This small molecule binds to this protein.
Small molecule (SMILES): COc1c(O)cc2oc3cc4c(c(OCc5ccncc5)c3c(=O)c2c1CC=C(C)C)C=CC(C)(C)O4

Sequence of chain 1.B:
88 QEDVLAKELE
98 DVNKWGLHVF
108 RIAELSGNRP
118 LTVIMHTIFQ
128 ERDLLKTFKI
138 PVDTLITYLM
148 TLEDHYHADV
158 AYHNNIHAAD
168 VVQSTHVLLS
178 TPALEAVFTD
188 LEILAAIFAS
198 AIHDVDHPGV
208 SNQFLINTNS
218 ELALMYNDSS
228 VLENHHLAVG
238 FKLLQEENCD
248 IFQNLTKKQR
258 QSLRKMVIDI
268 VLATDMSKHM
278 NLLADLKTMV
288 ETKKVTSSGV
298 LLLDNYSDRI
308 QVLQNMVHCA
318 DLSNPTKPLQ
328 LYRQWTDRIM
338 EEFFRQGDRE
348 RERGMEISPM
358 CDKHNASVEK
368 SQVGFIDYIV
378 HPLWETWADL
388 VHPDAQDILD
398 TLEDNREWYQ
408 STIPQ

Binding-site contacts:
Ligand atom N contacts residue MG1 of chain 1.G at 4.0 Å.
Ligand atom C26 contacts residue MET273 of chain 1.B at 3.9 Å (hydrophobic).
Ligand atom C3 contacts residue PHE372 of chain 1.B at 3.6 Å (hydrophobic).
Ligand atom C6 contacts residue GLN369 of chain 1.B at 4.0 Å.
Ligand atom C6 contacts residue TRP332 of chain 1.B at 3.9 Å (hydrophobic).
Ligand atom C2 contacts residue PHE372 of chain 1.B at 3.6 Å (hydrophobic).
Ligand atom C28 contacts residue MET273 of chain 1.B at 3.8 Å (hydrophobic).
Ligand atom C6 contacts residue THR333 of chain 1.B at 3.9 Å.
Ligand atom C8 contacts residue ASN321 of chain 1.B at 3.6 Å.
Ligand atom C18 contacts residue PHE372 of chain 1.B at 3.4 Å (hydrophobic).
Ligand atom C15 contacts residue MET273 of chain 1.B at 3.5 Å (hydrophobic).
Ligand atom C16 contacts residue MET273 of chain 1.B at 3.5 Å (hydrophobic).
Ligand atom C1 contacts residue PHE372 of chain 1.B at 3.5 Å (hydrophobic).
Ligand atom C contacts residue PHE372 of chain 1.B at 3.4 Å (hydrophobic).
Ligand atom C16 contacts residue ASP318 of chain 1.B at 3.3 Å.
Ligand atom C29 contacts residue PHE372 of chain 1.B at 3.4 Å (hydrophobic).
Ligand atom C7 contacts residue PRO322 of chain 1.B at 3.7 Å (hydrophobic).
Ligand atom C4 contacts residue PHE372 of chain 1.B at 3.9 Å (hydrophobic).
Ligand atom O3 contacts residue MET357 of chain 1.B at 3.4 Å (h-bond).
Ligand atom N contacts residue THR271 of chain 1.B at 3.7 Å.
Ligand atom C7 contacts residue PHE372 of chain 1.B at 4.0 Å (hydrophobic).
Ligand atom C24 contacts residue MET273 of chain 1.B at 4.0 Å (hydrophobic).
Ligand atom C6 contacts residue ILE336 of chain 1.B at 3.6 Å (hydrophobic).
Ligand atom N contacts residue ASP318 of chain 1.B at 3.8 Å.
Ligand atom C14 contacts residue MET273 of chain 1.B at 3.9 Å (hydrophobic).
Ligand atom C19 contacts residue MET357 of chain 1.B at 3.4 Å (hydrophobic).
Ligand atom C7 contacts residue GLN369 of chain 1.B at 3.7 Å.
Ligand atom N contacts residue MET273 of chain 1.B at 3.3 Å.
Ligand atom C8 contacts residue TYR159 of chain 1.B at 3.7 Å (hydrophobic).
Ligand atom O1 contacts residue ILE336 of chain 1.B at 3.6 Å.
Ligand atom C6 contacts residue ASN321 of chain 1.B at 4.0 Å.
Ligand atom O3 contacts residue PHE372 of chain 1.B at 3.4 Å.
Ligand atom C17 contacts residue MET273 of chain 1.B at 3.8 Å (hydrophobic).
Ligand atom C18 contacts residue MET357 of chain 1.B at 3.7 Å (hydrophobic).
Ligand atom O contacts residue PHE372 of chain 1.B at 3.9 Å.
Ligand atom C3 contacts residue GLN369 of chain 1.B at 3.9 Å.
Ligand atom C11 contacts residue PHE372 of chain 1.B at 3.7 Å (hydrophobic).
Ligand atom C9 contacts residue ILE336 of chain 1.B at 3.9 Å (hydrophobic).
Ligand atom C10 contacts residue PHE372 of chain 1.B at 3.9 Å (hydrophobic).
Ligand atom O1 contacts residue GLN369 of chain 1.B at 3.1 Å (h-bond).